The protein below binds the small molecule below.
Small molecule (SMILES): Nc1ncnc2c1ncn2[C@H]1C[C@H](O)[C@@H](COP(=O)(O)O)O1

Binding-site contacts:
Ligand atom O5' contacts residue ASP273 of chain 21.A at 4.1 Å.
Ligand atom OP2 contacts residue ASP273 of chain 21.A at 2.4 Å.
Ligand atom O5' contacts residue ASN491 of chain 21.A at 3.5 Å (h-bond).
Ligand atom OP1 contacts residue TYR271 of chain 21.A at 3.1 Å (h-bond).
Ligand atom P contacts residue ASN491 of chain 21.A at 3.0 Å.
Ligand atom C5' contacts residue ASN491 of chain 21.A at 4.0 Å.
Ligand atom OP1 contacts residue PHE272 of chain 21.A at 3.4 Å.
Ligand atom OP1 contacts residue ASP273 of chain 21.A at 3.3 Å.
Ligand atom C5' contacts residue ASP273 of chain 21.A at 3.8 Å.
Ligand atom OP2 contacts residue ASN491 of chain 21.A at 1.7 Å (h-bond).
Ligand atom P contacts residue PHE272 of chain 21.A at 4.3 Å.
Ligand atom OP1 contacts residue ASN491 of chain 21.A at 3.6 Å.
Ligand atom P contacts residue TYR271 of chain 21.A at 4.5 Å.
Ligand atom P contacts residue ASP273 of chain 21.A at 2.8 Å.

Sequence of chain 21.A:
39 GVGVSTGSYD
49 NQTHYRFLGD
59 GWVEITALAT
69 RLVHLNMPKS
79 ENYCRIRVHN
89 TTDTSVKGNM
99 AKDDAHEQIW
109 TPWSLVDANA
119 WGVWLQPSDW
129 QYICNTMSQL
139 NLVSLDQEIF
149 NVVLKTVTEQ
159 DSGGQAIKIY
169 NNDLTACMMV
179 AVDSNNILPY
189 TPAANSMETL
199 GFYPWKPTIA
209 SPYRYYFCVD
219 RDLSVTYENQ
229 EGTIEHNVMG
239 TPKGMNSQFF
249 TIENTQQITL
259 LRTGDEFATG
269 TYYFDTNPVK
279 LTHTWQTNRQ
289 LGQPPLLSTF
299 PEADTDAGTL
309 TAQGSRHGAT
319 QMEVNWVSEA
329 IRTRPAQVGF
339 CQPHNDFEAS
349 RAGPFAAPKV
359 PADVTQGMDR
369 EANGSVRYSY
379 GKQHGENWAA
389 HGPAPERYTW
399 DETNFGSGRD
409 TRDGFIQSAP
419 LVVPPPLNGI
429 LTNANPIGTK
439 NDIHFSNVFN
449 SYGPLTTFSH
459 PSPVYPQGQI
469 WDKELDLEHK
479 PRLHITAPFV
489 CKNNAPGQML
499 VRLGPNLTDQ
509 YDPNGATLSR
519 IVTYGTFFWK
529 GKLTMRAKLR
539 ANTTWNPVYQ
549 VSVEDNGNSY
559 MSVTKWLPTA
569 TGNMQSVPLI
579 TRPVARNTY